A small-molecule ligand and the protein it binds are described below.
Small molecule (SMILES): CC(C)CCC[C@@H](C)[C@H]1CC[C@H]2[C@@H]3CC=C4C[C@@H](O)CC[C@]4(C)[C@H]3CC[C@]12C

Binding-site contacts:
Ligand atom C12 contacts residue LEU229 of chain 1.A at 4.3 Å (hydrophobic).
Ligand atom C27 contacts residue ALA234 of chain 1.A at 4.4 Å (hydrophobic).
Ligand atom C24 contacts residue VAL230 of chain 1.A at 4.0 Å (hydrophobic).
Ligand atom C2 contacts residue ILE204 of chain 1.A at 4.0 Å (hydrophobic).
Ligand atom C11 contacts residue CYS226 of chain 1.A at 4.2 Å (hydrophobic).
Ligand atom C12 contacts residue CYS226 of chain 1.A at 4.0 Å (hydrophobic).
Ligand atom C26 contacts residue VAL230 of chain 1.A at 4.0 Å (hydrophobic).
Ligand atom C21 contacts residue VAL230 of chain 1.A at 3.7 Å (hydrophobic).
Ligand atom C1 contacts residue ILE204 of chain 1.A at 3.7 Å (hydrophobic).
Ligand atom C21 contacts residue LEU229 of chain 1.A at 3.8 Å (hydrophobic).
Ligand atom C9 contacts residue CYS226 of chain 1.A at 4.1 Å (hydrophobic).

Sequence of chain 1.A:
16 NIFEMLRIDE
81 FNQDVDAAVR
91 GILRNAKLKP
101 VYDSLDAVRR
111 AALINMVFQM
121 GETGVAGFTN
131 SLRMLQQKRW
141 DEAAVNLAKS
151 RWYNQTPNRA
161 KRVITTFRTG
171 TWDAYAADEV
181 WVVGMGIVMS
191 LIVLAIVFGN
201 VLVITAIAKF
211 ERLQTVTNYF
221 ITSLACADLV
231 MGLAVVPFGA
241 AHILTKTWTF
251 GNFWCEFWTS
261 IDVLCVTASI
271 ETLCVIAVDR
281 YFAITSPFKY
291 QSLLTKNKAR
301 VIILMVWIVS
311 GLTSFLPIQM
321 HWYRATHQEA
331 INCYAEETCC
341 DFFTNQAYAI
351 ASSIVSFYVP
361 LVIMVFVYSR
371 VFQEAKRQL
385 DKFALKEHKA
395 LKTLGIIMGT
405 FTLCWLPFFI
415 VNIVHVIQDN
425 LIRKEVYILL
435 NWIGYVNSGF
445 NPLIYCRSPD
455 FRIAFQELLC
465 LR